Sequence of chain 1.A:
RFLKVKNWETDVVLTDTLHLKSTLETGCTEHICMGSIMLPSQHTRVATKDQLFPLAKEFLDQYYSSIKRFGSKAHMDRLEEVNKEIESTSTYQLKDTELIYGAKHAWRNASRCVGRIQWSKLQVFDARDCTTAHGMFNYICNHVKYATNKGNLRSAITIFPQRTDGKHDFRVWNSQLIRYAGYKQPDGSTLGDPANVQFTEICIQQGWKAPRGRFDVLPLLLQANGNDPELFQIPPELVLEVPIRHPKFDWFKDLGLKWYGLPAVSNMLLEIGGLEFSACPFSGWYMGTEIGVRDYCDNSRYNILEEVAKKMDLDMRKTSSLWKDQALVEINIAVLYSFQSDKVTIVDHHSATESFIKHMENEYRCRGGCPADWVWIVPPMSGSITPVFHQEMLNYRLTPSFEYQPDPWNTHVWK

Binding-site contacts:
Ligand atom C07 contacts residue SER289 of chain 1.A at 3.7 Å.
Ligand atom N02 contacts residue HEM1 of chain 1.B at 3.3 Å.
Ligand atom C02 contacts residue HEM1 of chain 1.B at 3.6 Å.
Ligand atom F15 contacts residue TYR410 of chain 1.A at 2.8 Å.
Ligand atom C03 contacts residue TRP291 of chain 1.A at 3.8 Å (hydrophobic).
Ligand atom N01 contacts residue GLU296 of chain 1.A at 2.7 Å (salt-bridge).
Ligand atom C08 contacts residue GLU296 of chain 1.A at 3.4 Å.
Ligand atom C04 contacts residue HEM1 of chain 1.B at 3.9 Å.
Ligand atom C05 contacts residue VAL271 of chain 1.A at 3.9 Å (hydrophobic).
Ligand atom C08 contacts residue HEM1 of chain 1.B at 4.0 Å.
Ligand atom C03 contacts residue PRO269 of chain 1.A at 3.8 Å (hydrophobic).
Ligand atom C10 contacts residue HEM1 of chain 1.B at 3.6 Å.
Ligand atom C07 contacts residue PHE288 of chain 1.A at 3.7 Å (hydrophobic).
Ligand atom F16 contacts residue VAL271 of chain 1.A at 3.6 Å.
Ligand atom N02 contacts residue TRP291 of chain 1.A at 2.7 Å (h-bond).
Ligand atom C07 contacts residue HEM1 of chain 1.B at 3.4 Å.
Ligand atom C13 contacts residue TYR410 of chain 1.A at 3.9 Å (hydrophobic).
Ligand atom N11 contacts residue HEM1 of chain 1.B at 2.6 Å (h-bond).
Ligand atom C12 contacts residue HEM1 of chain 1.B at 3.5 Å.
Ligand atom C14 contacts residue HEM1 of chain 1.B at 3.3 Å.
Ligand atom C04 contacts residue PRO269 of chain 1.A at 3.9 Å (hydrophobic).
Ligand atom C09 contacts residue VAL271 of chain 1.A at 3.8 Å (hydrophobic).
Ligand atom C07 contacts residue GLY290 of chain 1.A at 3.4 Å.
Ligand atom C02 contacts residue PRO269 of chain 1.A at 3.8 Å (hydrophobic).
Ligand atom F15 contacts residue HEM1 of chain 1.B at 3.7 Å.
Ligand atom C02 contacts residue GLU296 of chain 1.A at 3.5 Å.
Ligand atom C02 contacts residue TRP291 of chain 1.A at 3.6 Å (hydrophobic).
Ligand atom N02 contacts residue MET293 of chain 1.A at 4.0 Å.
Ligand atom N02 contacts residue GLU296 of chain 1.A at 2.7 Å (salt-bridge).
Ligand atom F15 contacts residue TRP382 of chain 1.A at 3.6 Å.
Ligand atom C09 contacts residue HEM1 of chain 1.B at 3.9 Å.
Ligand atom N01 contacts residue PRO269 of chain 1.A at 3.9 Å.
Ligand atom C10 contacts residue GLN182 of chain 1.A at 3.6 Å.
Ligand atom C03 contacts residue HEM1 of chain 1.B at 3.2 Å.
Ligand atom C06 contacts residue GLU296 of chain 1.A at 3.5 Å.
Ligand atom C06 contacts residue PRO269 of chain 1.A at 4.0 Å (hydrophobic).
Ligand atom N02 contacts residue TYR292 of chain 1.A at 3.8 Å.
Ligand atom C13 contacts residue HEM1 of chain 1.B at 4.0 Å.
Ligand atom C09 contacts residue GLU296 of chain 1.A at 3.9 Å.
Ligand atom C07 contacts residue PRO269 of chain 1.A at 3.8 Å (hydrophobic).

This protein binds this small molecule.
Small molecule (SMILES): Cc1cc(N)nc(C#CCN2CC(F)(F)C2)c1